Binding-site contacts:
Ligand atom CG2 contacts residue PHE60 of chain 1.A at 3.6 Å (hydrophobic).
Ligand atom CN contacts residue GLY72 of chain 1.A at 3.6 Å.
Ligand atom CB contacts residue GLY72 of chain 1.A at 3.7 Å.
Ligand atom CB contacts residue THR73 of chain 1.A at 3.7 Å.
Ligand atom CG contacts residue GLN111 of chain 1.A at 3.6 Å.
Ligand atom C contacts residue GLY72 of chain 1.A at 3.4 Å.
Ligand atom CB contacts residue PHE113 of chain 1.A at 3.8 Å (hydrophobic).
Ligand atom CB contacts residue TRP121 of chain 1.A at 3.7 Å (hydrophobic).
Ligand atom O contacts residue TRP121 of chain 1.A at 2.9 Å (h-bond).
Ligand atom CN contacts residue ARG55 of chain 1.A at 3.6 Å.
Ligand atom N contacts residue ASN102 of chain 1.A at 3.0 Å (h-bond).
Ligand atom O contacts residue ALA103 of chain 1.A at 3.6 Å.
Ligand atom CN contacts residue LEU122 of chain 1.A at 3.5 Å (hydrophobic).
Ligand atom O contacts residue HIS126 of chain 1.A at 3.5 Å.
Ligand atom CN contacts residue ARG55 of chain 1.A at 3.7 Å.
Ligand atom CB contacts residue ASN102 of chain 1.A at 3.3 Å.
Ligand atom O contacts residue GLN63 of chain 1.A at 3.1 Å (h-bond).
Ligand atom O contacts residue ARG55 of chain 1.A at 2.9 Å (salt-bridge).
Ligand atom CG contacts residue ALA101 of chain 1.A at 3.6 Å (hydrophobic).
Ligand atom O contacts residue PHE60 of chain 1.A at 3.1 Å.
Ligand atom CA contacts residue ARG55 of chain 1.A at 3.7 Å.
Ligand atom CG2 contacts residue PHE113 of chain 1.A at 3.8 Å (hydrophobic).
Ligand atom CG1 contacts residue ALA101 of chain 1.A at 3.6 Å (hydrophobic).
Ligand atom CD2 contacts residue LYS125 of chain 1.A at 3.2 Å.
Ligand atom CA contacts residue ASN102 of chain 1.A at 3.1 Å.
Ligand atom CN contacts residue HIS126 of chain 1.A at 3.4 Å.
Ligand atom CA contacts residue GLY72 of chain 1.A at 3.5 Å.
Ligand atom CH contacts residue ALA103 of chain 1.A at 3.5 Å (hydrophobic).
Ligand atom CD2 contacts residue PHE60 of chain 1.A at 3.6 Å (hydrophobic).
Ligand atom C contacts residue ASN102 of chain 1.A at 3.5 Å.
Ligand atom CD1 contacts residue TRP121 of chain 1.A at 3.6 Å (hydrophobic).
Ligand atom N contacts residue GLY72 of chain 1.A at 3.5 Å (h-bond).
Ligand atom O contacts residue ASN102 of chain 1.A at 3.6 Å.
Ligand atom CG1 contacts residue PHE113 of chain 1.A at 3.5 Å (hydrophobic).
Ligand atom CG2 contacts residue MET61 of chain 1.A at 3.8 Å (hydrophobic).
Ligand atom C contacts residue PHE60 of chain 1.A at 3.5 Å (hydrophobic).
Ligand atom CG contacts residue ASN102 of chain 1.A at 3.7 Å.
Ligand atom CD1 contacts residue ASN102 of chain 1.A at 3.2 Å.
Ligand atom O contacts residue ALA101 of chain 1.A at 3.5 Å.
Ligand atom CG1 contacts residue GLN63 of chain 1.A at 3.5 Å.

Sequence of chain 1.A:
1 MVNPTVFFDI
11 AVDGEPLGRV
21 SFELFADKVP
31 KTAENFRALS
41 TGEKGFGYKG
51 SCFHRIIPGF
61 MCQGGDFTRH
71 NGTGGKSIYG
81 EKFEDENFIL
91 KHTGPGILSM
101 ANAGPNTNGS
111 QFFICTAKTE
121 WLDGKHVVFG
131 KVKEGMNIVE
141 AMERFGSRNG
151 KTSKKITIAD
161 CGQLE

The protein below binds the small molecule below.
Small molecule (SMILES): C/C=C/C[C@@H](C)[C@@H](O)[C@H]1C(=O)N[C@@H](CC)C(=O)N(C)[C@H](CO)C(=O)N(C)[C@@H](CC(C)C)C(=O)N[C@@H](C(C)C)C(=O)N(C)[C@@H](CC(C)C)C(=O)N[C@@H](C)C(=O)N[C@H](C)C(=O)N(C)[C@@H](CC(C)C)C(=O)N(C)[C@@H](CC(C)C)C(=O)N(C)[C@@H](C(C)C)C(=O)N1C